This small molecule binds to this protein.
Small molecule (SMILES): CC(=O)N[C@H]1[C@H](O[C@H]2[C@H](O)[C@@H](NC(C)=O)CO[C@@H]2CO)O[C@H](CO)[C@@H](O[C@@H]2O[C@H](CO)[C@@H](O)[C@H](O)[C@@H]2O)[C@@H]1O

Sequence of chain 1.D:
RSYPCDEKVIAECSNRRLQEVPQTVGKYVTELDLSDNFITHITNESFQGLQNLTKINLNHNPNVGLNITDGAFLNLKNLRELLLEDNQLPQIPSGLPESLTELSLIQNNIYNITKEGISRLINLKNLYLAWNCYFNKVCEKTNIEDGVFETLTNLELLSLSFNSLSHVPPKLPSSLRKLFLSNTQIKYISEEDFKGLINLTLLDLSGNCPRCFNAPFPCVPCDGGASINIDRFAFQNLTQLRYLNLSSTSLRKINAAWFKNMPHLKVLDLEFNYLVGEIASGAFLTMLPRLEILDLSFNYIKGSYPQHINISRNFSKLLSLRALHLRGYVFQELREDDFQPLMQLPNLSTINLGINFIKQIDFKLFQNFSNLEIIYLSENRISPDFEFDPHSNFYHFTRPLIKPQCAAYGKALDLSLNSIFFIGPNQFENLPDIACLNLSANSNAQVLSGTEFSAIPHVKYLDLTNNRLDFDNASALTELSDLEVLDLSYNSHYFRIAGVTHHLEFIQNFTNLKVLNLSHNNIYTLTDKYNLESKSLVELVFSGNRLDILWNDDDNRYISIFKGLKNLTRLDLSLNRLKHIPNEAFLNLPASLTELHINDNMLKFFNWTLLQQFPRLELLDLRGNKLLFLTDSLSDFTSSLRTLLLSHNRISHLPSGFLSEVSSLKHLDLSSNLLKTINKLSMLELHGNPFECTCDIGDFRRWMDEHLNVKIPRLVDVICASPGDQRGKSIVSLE

Binding-site contacts:
Ligand atom O5 contacts residue VAL592 of chain 1.D at 3.6 Å.
Ligand atom C7 contacts residue ASN568 of chain 1.D at 3.7 Å.
Ligand atom O6 contacts residue GLU590 of chain 1.D at 2.8 Å (salt-bridge).
Ligand atom C2 contacts residue ASP538 of chain 1.D at 3.5 Å.
Ligand atom C7 contacts residue TYR512 of chain 1.D at 4.1 Å (hydrophobic).
Ligand atom C5 contacts residue GLN456 of chain 1.D at 4.1 Å.
Ligand atom O3 contacts residue GLN456 of chain 1.D at 2.7 Å (h-bond).
Ligand atom C3 contacts residue ASP538 of chain 1.D at 3.8 Å.
Ligand atom C8 contacts residue VAL536 of chain 1.D at 4.2 Å (hydrophobic).
Ligand atom C6 contacts residue VAL592 of chain 1.D at 4.0 Å (hydrophobic).
Ligand atom O7 contacts residue SER540 of chain 1.D at 4.3 Å.
Ligand atom O5 contacts residue GLN456 of chain 1.D at 3.5 Å (h-bond).
Ligand atom O7 contacts residue GLN456 of chain 1.D at 3.5 Å.
Ligand atom C5 contacts residue ASN568 of chain 1.D at 3.6 Å.
Ligand atom C8 contacts residue ASP538 of chain 1.D at 3.8 Å.
Ligand atom C8 contacts residue THR516 of chain 1.D at 4.1 Å.
Ligand atom C7 contacts residue ASP538 of chain 1.D at 3.7 Å.
Ligand atom O6 contacts residue VAL592 of chain 1.D at 4.0 Å.
Ligand atom O5 contacts residue ASN568 of chain 1.D at 2.3 Å (h-bond).
Ligand atom C8 contacts residue TYR512 of chain 1.D at 4.3 Å (hydrophobic).
Ligand atom N2 contacts residue ASP538 of chain 1.D at 2.7 Å (salt-bridge).
Ligand atom C6 contacts residue VAL566 of chain 1.D at 3.8 Å (hydrophobic).
Ligand atom C1 contacts residue SER540 of chain 1.D at 4.1 Å.
Ligand atom O7 contacts residue TYR512 of chain 1.D at 3.1 Å (h-bond).
Ligand atom O7 contacts residue ASN568 of chain 1.D at 3.9 Å.
Ligand atom C7 contacts residue SER540 of chain 1.D at 3.7 Å.
Ligand atom C4 contacts residue ASN568 of chain 1.D at 4.2 Å.
Ligand atom C3 contacts residue ASN568 of chain 1.D at 3.8 Å.
Ligand atom N2 contacts residue SER540 of chain 1.D at 3.7 Å.
Ligand atom C1 contacts residue ASN568 of chain 1.D at 1.4 Å.
Ligand atom C4 contacts residue GLN456 of chain 1.D at 3.8 Å.
Ligand atom N2 contacts residue ASN568 of chain 1.D at 3.0 Å (h-bond).
Ligand atom C2 contacts residue ASN568 of chain 1.D at 2.5 Å.
Ligand atom C2 contacts residue GLN456 of chain 1.D at 3.8 Å.
Ligand atom C1 contacts residue ASP538 of chain 1.D at 3.6 Å.
Ligand atom C3 contacts residue GLN456 of chain 1.D at 3.6 Å.
Ligand atom C8 contacts residue SER540 of chain 1.D at 3.7 Å.
Ligand atom C6 contacts residue GLU590 of chain 1.D at 3.4 Å.
Ligand atom C7 contacts residue GLN456 of chain 1.D at 4.2 Å.
Ligand atom C6 contacts residue GLN456 of chain 1.D at 3.8 Å.